The protein below binds the small molecule below.
Small molecule (SMILES): CO[C@H]1[C@@H](O)[C@H](O)[C@H](OC[C@@]23C[C@@H]4[C@H](C)CC[C@H]4[C@@]4(C=O)C[C@@H]2CC(C(C)C)[C@@]34C(=O)O)O[C@@H]1C

Sequence of chain 1.L:
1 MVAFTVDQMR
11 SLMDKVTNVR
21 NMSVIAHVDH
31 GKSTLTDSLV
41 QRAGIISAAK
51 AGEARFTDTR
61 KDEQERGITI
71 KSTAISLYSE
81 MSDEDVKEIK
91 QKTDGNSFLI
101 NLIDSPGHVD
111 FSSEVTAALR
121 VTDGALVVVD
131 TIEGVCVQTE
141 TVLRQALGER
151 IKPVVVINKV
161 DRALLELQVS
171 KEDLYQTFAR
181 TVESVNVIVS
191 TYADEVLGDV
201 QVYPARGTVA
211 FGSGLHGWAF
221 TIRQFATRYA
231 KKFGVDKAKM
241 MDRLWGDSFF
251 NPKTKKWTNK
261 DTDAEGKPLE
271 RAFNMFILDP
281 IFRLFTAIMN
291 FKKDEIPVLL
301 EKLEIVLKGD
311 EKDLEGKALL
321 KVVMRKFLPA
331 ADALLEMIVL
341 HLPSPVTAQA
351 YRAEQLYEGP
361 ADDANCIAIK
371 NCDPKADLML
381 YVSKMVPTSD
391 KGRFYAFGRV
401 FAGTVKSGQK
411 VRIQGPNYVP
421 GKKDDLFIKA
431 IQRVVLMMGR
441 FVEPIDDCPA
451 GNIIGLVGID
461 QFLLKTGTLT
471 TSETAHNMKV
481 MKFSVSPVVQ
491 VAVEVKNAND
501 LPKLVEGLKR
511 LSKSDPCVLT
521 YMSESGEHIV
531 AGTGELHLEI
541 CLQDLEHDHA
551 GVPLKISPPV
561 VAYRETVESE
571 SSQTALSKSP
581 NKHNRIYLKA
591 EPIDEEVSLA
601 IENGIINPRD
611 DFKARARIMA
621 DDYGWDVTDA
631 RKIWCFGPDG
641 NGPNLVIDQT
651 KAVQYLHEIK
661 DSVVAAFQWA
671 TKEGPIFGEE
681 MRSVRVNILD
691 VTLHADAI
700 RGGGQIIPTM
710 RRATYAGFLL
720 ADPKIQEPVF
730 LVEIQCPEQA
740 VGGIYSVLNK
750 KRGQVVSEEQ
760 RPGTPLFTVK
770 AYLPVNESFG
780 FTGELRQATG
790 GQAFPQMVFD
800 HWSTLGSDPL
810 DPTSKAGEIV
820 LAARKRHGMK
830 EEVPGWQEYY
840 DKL

Binding-site contacts:
Ligand atom O15 contacts residue GLU524 of chain 1.L at 3.0 Å (salt-bridge).
Ligand atom C21 contacts residue PRO559 of chain 1.L at 3.8 Å (hydrophobic).
Ligand atom O17 contacts residue TYR521 of chain 1.L at 3.9 Å.
Ligand atom C5 contacts residue SER523 of chain 1.L at 3.2 Å.
Ligand atom O14 contacts residue SER523 of chain 1.L at 3.6 Å (h-bond).
Ligand atom C52 contacts residue TYR521 of chain 1.L at 3.6 Å (hydrophobic).
Ligand atom O60 contacts residue MET796 of chain 1.L at 3.3 Å (h-bond).
Ligand atom O57 contacts residue PHE729 of chain 1.L at 3.9 Å.
Ligand atom O19 contacts residue ALA562 of chain 1.L at 2.9 Å (h-bond).
Ligand atom C65 contacts residue VAL797 of chain 1.L at 3.7 Å (hydrophobic).
Ligand atom C20 contacts residue VAL561 of chain 1.L at 3.7 Å (hydrophobic).
Ligand atom C6 contacts residue PHE729 of chain 1.L at 3.8 Å (hydrophobic).
Ligand atom C61 contacts residue TYR521 of chain 1.L at 3.5 Å (hydrophobic).
Ligand atom O56 contacts residue TYR521 of chain 1.L at 2.9 Å (h-bond).
Ligand atom C52 contacts residue GLN490 of chain 1.L at 3.8 Å.
Ligand atom C56 contacts residue TYR521 of chain 1.L at 3.7 Å (hydrophobic).
Ligand atom C24 contacts residue PHE798 of chain 1.L at 3.9 Å (hydrophobic).
Ligand atom C54 contacts residue MET796 of chain 1.L at 3.8 Å (hydrophobic).
Ligand atom O57 contacts residue PHE798 of chain 1.L at 3.0 Å (h-bond).
Ligand atom C16 contacts residue PHE798 of chain 1.L at 3.9 Å (hydrophobic).
Ligand atom C13 contacts residue SER523 of chain 1.L at 3.8 Å.
Ligand atom C5 contacts residue GLU524 of chain 1.L at 3.6 Å.
Ligand atom C11 contacts residue ALA562 of chain 1.L at 3.6 Å (hydrophobic).
Ligand atom C54 contacts residue VAL797 of chain 1.L at 3.9 Å (hydrophobic).
Ligand atom C8 contacts residue TYR521 of chain 1.L at 3.4 Å (hydrophobic).
Ligand atom O14 contacts residue GLU524 of chain 1.L at 3.4 Å (salt-bridge).
Ligand atom C12 contacts residue PHE729 of chain 1.L at 3.6 Å (hydrophobic).
Ligand atom C12 contacts residue GLN490 of chain 1.L at 3.9 Å.
Ligand atom C22 contacts residue PHE798 of chain 1.L at 3.7 Å (hydrophobic).
Ligand atom O19 contacts residue VAL561 of chain 1.L at 3.9 Å.
Ligand atom C24 contacts residue TRP801 of chain 1.L at 3.3 Å (hydrophobic).
Ligand atom O56 contacts residue GLN490 of chain 1.L at 3.4 Å (h-bond).
Ligand atom O64 contacts residue LEU519 of chain 1.L at 3.8 Å.
Ligand atom C21 contacts residue ILE529 of chain 1.L at 3.9 Å (hydrophobic).
Ligand atom C20 contacts residue VAL774 of chain 1.L at 3.7 Å (hydrophobic).
Ligand atom C21 contacts residue SER523 of chain 1.L at 3.2 Å.
Ligand atom C53 contacts residue PHE729 of chain 1.L at 3.6 Å (hydrophobic).
Ligand atom C53 contacts residue PHE798 of chain 1.L at 3.8 Å (hydrophobic).
Ligand atom O15 contacts residue SER523 of chain 1.L at 2.5 Å (h-bond).
Ligand atom C18 contacts residue TRP801 of chain 1.L at 3.7 Å (hydrophobic).